Binding-site contacts:
Ligand atom CAP contacts residue PHE59 of chain 1.A at 3.9 Å (hydrophobic).
Ligand atom CAM contacts residue PHE59 of chain 1.A at 3.7 Å (hydrophobic).
Ligand atom CAI contacts residue ASN101 of chain 1.A at 3.7 Å.
Ligand atom CAX contacts residue THR106 of chain 1.A at 3.8 Å.
Ligand atom CAP contacts residue GLN62 of chain 1.A at 3.5 Å.
Ligand atom CAI contacts residue GLN110 of chain 1.A at 3.9 Å.
Ligand atom CAY contacts residue GLY71 of chain 1.A at 3.8 Å.
Ligand atom OAU contacts residue ARG54 of chain 1.A at 4.0 Å.
Ligand atom CAH contacts residue GLY71 of chain 1.A at 4.0 Å.
Ligand atom CAA contacts residue TRP120 of chain 1.A at 3.9 Å (hydrophobic).
Ligand atom NAS contacts residue ASN101 of chain 1.A at 3.1 Å (h-bond).
Ligand atom CAB contacts residue ARG54 of chain 1.A at 3.9 Å.
Ligand atom O contacts residue ALA100 of chain 1.A at 3.3 Å.
Ligand atom NAC contacts residue GLY108 of chain 1.A at 3.6 Å (h-bond).
Ligand atom CAQ contacts residue PHE112 of chain 1.A at 3.5 Å (hydrophobic).
Ligand atom CA contacts residue ARG54 of chain 1.A at 3.5 Å.
Ligand atom CAG contacts residue ALA100 of chain 1.A at 3.8 Å (hydrophobic).
Ligand atom CAO contacts residue GLY71 of chain 1.A at 3.3 Å.
Ligand atom CBC contacts residue ARG54 of chain 1.A at 3.6 Å.
Ligand atom NBD contacts residue GLN62 of chain 1.A at 3.7 Å.
Ligand atom CAV contacts residue ASN101 of chain 1.A at 3.4 Å.
Ligand atom OAT contacts residue LEU121 of chain 1.A at 3.5 Å.
Ligand atom CAV contacts residue ARG54 of chain 1.A at 3.9 Å.
Ligand atom CAY contacts residue GLN110 of chain 1.A at 3.6 Å.
Ligand atom CBC contacts residue GLN62 of chain 1.A at 3.5 Å.
Ligand atom CAA contacts residue LEU121 of chain 1.A at 3.5 Å (hydrophobic).
Ligand atom CAP contacts residue MET60 of chain 1.A at 3.5 Å (hydrophobic).
Ligand atom OAD contacts residue GLN62 of chain 1.A at 3.1 Å (h-bond).
Ligand atom OAU contacts residue PHE59 of chain 1.A at 3.6 Å.
Ligand atom OAD contacts residue ARG54 of chain 1.A at 2.9 Å (salt-bridge).
Ligand atom N contacts residue ASN101 of chain 1.A at 2.8 Å (h-bond).
Ligand atom O contacts residue HIS125 of chain 1.A at 3.1 Å.
Ligand atom CA contacts residue ASN101 of chain 1.A at 3.9 Å.
Ligand atom CAK contacts residue PHE59 of chain 1.A at 4.0 Å (hydrophobic).
Ligand atom NAC contacts residue THR106 of chain 1.A at 3.1 Å (h-bond).
Ligand atom C contacts residue HIS125 of chain 1.A at 3.8 Å.
Ligand atom O contacts residue ASN101 of chain 1.A at 3.0 Å (h-bond).
Ligand atom CAH contacts residue GLN110 of chain 1.A at 3.7 Å.
Ligand atom CAG contacts residue ASN101 of chain 1.A at 3.6 Å.
Ligand atom CBA contacts residue PHE59 of chain 1.A at 3.8 Å (hydrophobic).

Sequence of chain 1.A:
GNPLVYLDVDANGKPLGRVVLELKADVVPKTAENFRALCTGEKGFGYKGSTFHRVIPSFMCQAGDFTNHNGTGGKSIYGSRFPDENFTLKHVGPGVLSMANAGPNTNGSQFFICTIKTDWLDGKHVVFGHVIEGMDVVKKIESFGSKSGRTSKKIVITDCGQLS

This small molecule binds to this protein.
Small molecule (SMILES): COc1ccc(OC)c([C@H]2CCCN2C(=O)CNC(=O)NCc2ccc(N)cc2)c1